Binding-site contacts:
Ligand atom C3 contacts residue ASN688 of chain 1.A at 3.8 Å.
Ligand atom C7 contacts residue ASN688 of chain 1.A at 3.2 Å.
Ligand atom C8 contacts residue ASN688 of chain 1.A at 4.4 Å.
Ligand atom C5 contacts residue ASN688 of chain 1.A at 3.7 Å.
Ligand atom O5 contacts residue ASN688 of chain 1.A at 2.4 Å (h-bond).
Ligand atom O7 contacts residue ASN688 of chain 1.A at 3.1 Å (h-bond).
Ligand atom C4 contacts residue ASN688 of chain 1.A at 4.2 Å.
Ligand atom N2 contacts residue ASN688 of chain 1.A at 2.9 Å (h-bond).
Ligand atom C2 contacts residue ASN688 of chain 1.A at 2.5 Å.
Ligand atom C1 contacts residue ASN688 of chain 1.A at 1.4 Å.

Sequence of chain 1.A:
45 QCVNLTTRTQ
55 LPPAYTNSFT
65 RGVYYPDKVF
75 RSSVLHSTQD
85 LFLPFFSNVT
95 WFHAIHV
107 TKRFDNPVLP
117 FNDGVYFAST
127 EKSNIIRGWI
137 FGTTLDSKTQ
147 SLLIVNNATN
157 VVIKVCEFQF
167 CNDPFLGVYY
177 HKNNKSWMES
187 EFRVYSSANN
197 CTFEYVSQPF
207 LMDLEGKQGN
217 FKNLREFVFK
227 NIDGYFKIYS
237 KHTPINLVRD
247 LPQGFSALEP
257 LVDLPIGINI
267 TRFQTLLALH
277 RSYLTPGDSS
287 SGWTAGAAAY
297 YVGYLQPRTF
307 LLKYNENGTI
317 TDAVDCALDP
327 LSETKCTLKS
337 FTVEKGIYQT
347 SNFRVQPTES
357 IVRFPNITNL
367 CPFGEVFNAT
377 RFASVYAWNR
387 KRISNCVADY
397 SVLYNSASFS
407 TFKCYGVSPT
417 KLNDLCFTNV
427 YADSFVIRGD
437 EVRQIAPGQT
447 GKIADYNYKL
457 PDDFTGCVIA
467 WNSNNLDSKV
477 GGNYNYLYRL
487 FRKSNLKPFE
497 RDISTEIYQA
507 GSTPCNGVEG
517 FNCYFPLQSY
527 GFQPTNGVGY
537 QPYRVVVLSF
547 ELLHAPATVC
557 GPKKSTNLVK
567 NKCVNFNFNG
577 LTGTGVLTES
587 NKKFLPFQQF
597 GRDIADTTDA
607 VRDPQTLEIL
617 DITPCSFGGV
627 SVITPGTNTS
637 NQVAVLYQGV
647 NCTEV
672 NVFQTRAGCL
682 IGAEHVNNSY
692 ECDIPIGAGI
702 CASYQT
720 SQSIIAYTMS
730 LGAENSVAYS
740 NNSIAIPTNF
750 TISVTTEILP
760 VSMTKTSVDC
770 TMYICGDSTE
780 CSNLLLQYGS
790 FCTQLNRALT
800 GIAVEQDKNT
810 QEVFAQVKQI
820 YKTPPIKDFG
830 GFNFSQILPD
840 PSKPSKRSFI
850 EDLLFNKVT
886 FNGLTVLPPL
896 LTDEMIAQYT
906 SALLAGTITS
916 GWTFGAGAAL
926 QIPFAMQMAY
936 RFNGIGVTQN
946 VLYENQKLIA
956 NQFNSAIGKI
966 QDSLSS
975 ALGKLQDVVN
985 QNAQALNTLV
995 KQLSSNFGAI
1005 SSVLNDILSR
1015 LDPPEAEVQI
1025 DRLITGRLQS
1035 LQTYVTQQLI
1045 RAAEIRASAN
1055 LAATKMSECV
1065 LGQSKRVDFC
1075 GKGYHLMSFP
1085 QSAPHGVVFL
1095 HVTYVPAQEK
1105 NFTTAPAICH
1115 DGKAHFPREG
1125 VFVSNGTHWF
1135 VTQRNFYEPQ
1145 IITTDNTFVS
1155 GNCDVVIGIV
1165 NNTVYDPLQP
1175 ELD

A protein and the small-molecule ligand that binds it are described below.
Small molecule (SMILES): CC(=O)N[C@@H]1[C@@H](O)[C@H](O)[C@@H](CO)O[C@H]1O